Sequence of chain 1.B:
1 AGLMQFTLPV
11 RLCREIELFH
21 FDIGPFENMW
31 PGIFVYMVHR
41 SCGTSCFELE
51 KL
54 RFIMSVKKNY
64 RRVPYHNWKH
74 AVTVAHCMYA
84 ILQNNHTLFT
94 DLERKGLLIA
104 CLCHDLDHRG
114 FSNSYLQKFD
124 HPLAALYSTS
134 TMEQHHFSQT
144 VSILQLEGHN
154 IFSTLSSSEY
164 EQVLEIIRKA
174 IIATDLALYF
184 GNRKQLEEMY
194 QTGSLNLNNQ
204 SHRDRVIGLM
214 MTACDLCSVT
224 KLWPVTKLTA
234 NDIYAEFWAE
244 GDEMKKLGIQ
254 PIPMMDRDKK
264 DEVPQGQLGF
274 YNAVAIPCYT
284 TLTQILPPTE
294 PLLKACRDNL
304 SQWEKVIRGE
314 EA

Binding-site contacts:
Ligand atom C1 contacts residue PHE273 of chain 1.B at 3.4 Å (hydrophobic).
Ligand atom C19 contacts residue LEU219 of chain 1.B at 3.6 Å (hydrophobic).
Ligand atom N3 contacts residue PHE240 of chain 1.B at 4.1 Å.
Ligand atom CL1 contacts residue LEU219 of chain 1.B at 3.3 Å.
Ligand atom C15 contacts residue PHE273 of chain 1.B at 3.8 Å (hydrophobic).
Ligand atom S5 contacts residue PHE240 of chain 1.B at 4.1 Å.
Ligand atom C23 contacts residue SER117 of chain 1.B at 3.7 Å.
Ligand atom C7 contacts residue MET257 of chain 1.B at 3.1 Å (hydrophobic).
Ligand atom C8 contacts residue PHE273 of chain 1.B at 3.5 Å (hydrophobic).
Ligand atom S5 contacts residue PHE273 of chain 1.B at 3.8 Å.
Ligand atom C20 contacts residue PHE273 of chain 1.B at 3.8 Å (hydrophobic).
Ligand atom C10 contacts residue PHE273 of chain 1.B at 3.5 Å (hydrophobic).
Ligand atom C19 contacts residue ILE236 of chain 1.B at 3.9 Å (hydrophobic).
Ligand atom C22 contacts residue PHE273 of chain 1.B at 3.9 Å (hydrophobic).
Ligand atom S5 contacts residue LEU179 of chain 1.B at 4.0 Å.
Ligand atom C2 contacts residue PHE240 of chain 1.B at 4.1 Å (hydrophobic).
Ligand atom N4 contacts residue PHE273 of chain 1.B at 3.6 Å.
Ligand atom C2 contacts residue PHE273 of chain 1.B at 3.5 Å (hydrophobic).
Ligand atom C2 contacts residue MET257 of chain 1.B at 3.5 Å (hydrophobic).
Ligand atom C7 contacts residue PHE273 of chain 1.B at 4.1 Å (hydrophobic).
Ligand atom C22 contacts residue GLY269 of chain 1.B at 4.0 Å.
Ligand atom C14 contacts residue PHE273 of chain 1.B at 3.5 Å (hydrophobic).
Ligand atom C8 contacts residue MET257 of chain 1.B at 3.7 Å (hydrophobic).
Ligand atom C14 contacts residue GLN270 of chain 1.B at 4.0 Å.
Ligand atom C1 contacts residue PHE240 of chain 1.B at 3.8 Å (hydrophobic).
Ligand atom C20 contacts residue ILE236 of chain 1.B at 3.6 Å (hydrophobic).
Ligand atom C25 contacts residue MET258 of chain 1.B at 3.3 Å (hydrophobic).
Ligand atom C20 contacts residue VAL222 of chain 1.B at 3.5 Å (hydrophobic).
Ligand atom CL1 contacts residue TYR68 of chain 1.B at 3.7 Å.
Ligand atom CL1 contacts residue ILE236 of chain 1.B at 3.9 Å.
Ligand atom C24 contacts residue MET258 of chain 1.B at 3.8 Å (hydrophobic).
Ligand atom CL1 contacts residue VAL222 of chain 1.B at 3.8 Å.
Ligand atom C17 contacts residue VAL222 of chain 1.B at 4.0 Å (hydrophobic).
Ligand atom N3 contacts residue PHE273 of chain 1.B at 3.6 Å.
Ligand atom C22 contacts residue MET257 of chain 1.B at 3.4 Å (hydrophobic).
Ligand atom C6 contacts residue MET257 of chain 1.B at 4.0 Å (hydrophobic).
Ligand atom C17 contacts residue ILE236 of chain 1.B at 3.5 Å (hydrophobic).
Ligand atom N4 contacts residue GLN270 of chain 1.B at 3.4 Å (h-bond).
Ligand atom CL1 contacts residue SER221 of chain 1.B at 3.2 Å.
Ligand atom C24 contacts residue MET257 of chain 1.B at 3.7 Å (hydrophobic).

The protein below binds the small molecule below.
Small molecule (SMILES): Cc1nn(-c2ccc(Cl)cc2)c2sc(C(=O)NC[C@H]3CCCO3)cc12